Sequence of chain 1.D:
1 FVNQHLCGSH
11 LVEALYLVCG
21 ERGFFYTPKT

Binding-site contacts:
Ligand atom N12 contacts residue PHE1 of chain 1.D at 3.8 Å.
Ligand atom N18 contacts residue PHE1 of chain 1.D at 3.6 Å.
Ligand atom N12 contacts residue ASN3 of chain 1.D at 4.0 Å.
Ligand atom N21 contacts residue PHE1 of chain 1.D at 3.9 Å.
Ligand atom N02 contacts residue ASN3 of chain 1.D at 3.7 Å.
Ligand atom O10 contacts residue PHE1 of chain 1.D at 3.7 Å.
Ligand atom C11 contacts residue VAL2 of chain 1.D at 3.7 Å (hydrophobic).
Ligand atom C08 contacts residue ASN3 of chain 1.D at 3.9 Å.
Ligand atom N13 contacts residue PHE1 of chain 1.D at 4.0 Å.
Ligand atom C31 contacts residue PHE1 of chain 1.D at 3.6 Å (hydrophobic).
Ligand atom C37 contacts residue PHE1 of chain 1.D at 3.9 Å (hydrophobic).
Ligand atom O05 contacts residue PHE1 of chain 1.D at 2.3 Å (h-bond).
Ligand atom O02 contacts residue ASN3 of chain 1.D at 2.7 Å (h-bond).
Ligand atom C06 contacts residue VAL2 of chain 1.D at 3.7 Å (hydrophobic).
Ligand atom N17 contacts residue PHE1 of chain 1.D at 3.5 Å.
Ligand atom C11 contacts residue PHE1 of chain 1.D at 3.7 Å (hydrophobic).
Ligand atom N15 contacts residue PHE1 of chain 1.D at 3.6 Å.
Ligand atom C23 contacts residue PHE1 of chain 1.D at 3.5 Å (hydrophobic).
Ligand atom C29 contacts residue PHE1 of chain 1.D at 3.9 Å (hydrophobic).
Ligand atom O03 contacts residue VAL2 of chain 1.D at 2.6 Å (h-bond).
Ligand atom C21 contacts residue PHE1 of chain 1.D at 3.2 Å (hydrophobic).
Ligand atom O07 contacts residue ASN3 of chain 1.D at 3.8 Å.
Ligand atom O11 contacts residue PHE1 of chain 1.D at 3.8 Å.
Ligand atom N16 contacts residue PHE1 of chain 1.D at 3.8 Å.
Ligand atom N10 contacts residue PHE1 of chain 1.D at 3.9 Å.
Ligand atom N20 contacts residue PHE1 of chain 1.D at 3.9 Å.
Ligand atom N19 contacts residue PHE1 of chain 1.D at 3.8 Å.
Ligand atom C25 contacts residue PHE1 of chain 1.D at 3.8 Å (hydrophobic).
Ligand atom O13 contacts residue PHE1 of chain 1.D at 3.8 Å.
Ligand atom N23 contacts residue PHE1 of chain 1.D at 3.8 Å.
Ligand atom C20 contacts residue PHE1 of chain 1.D at 4.0 Å (hydrophobic).
Ligand atom O02 contacts residue VAL2 of chain 1.D at 3.4 Å (h-bond).
Ligand atom C24 contacts residue PHE1 of chain 1.D at 4.0 Å (hydrophobic).
Ligand atom C16 contacts residue PHE1 of chain 1.D at 3.1 Å (hydrophobic).
Ligand atom O03 contacts residue PHE1 of chain 1.D at 3.0 Å.
Ligand atom C07 contacts residue ASN3 of chain 1.D at 2.9 Å.
Ligand atom O02 contacts residue PHE1 of chain 1.D at 3.8 Å.
Ligand atom N22 contacts residue PHE1 of chain 1.D at 4.0 Å.
Ligand atom N26 contacts residue PHE1 of chain 1.D at 4.0 Å.
Ligand atom O07 contacts residue PHE1 of chain 1.D at 3.3 Å.

A protein and the small-molecule ligand that binds it are described below.
Small molecule (SMILES): O=C1N2CN3C(=O)N4CN5C(=O)N6CN7C(=O)N8CN9C(=O)N%10CN%11C(=O)N%12CN%13C(=O)N%14CN1C1C2N2CN%15C(=O)N(CN%16C(=O)N(CN%17C(=O)N(CN%18C(=O)N(CN%19C(=O)N(CN%20C(=O)N(CN1C2=O)C%14C%13%20)C%12C%11%19)C%10C9%18)C8C7%17)C6C5%16)C4C3%15